Binding-site contacts:
Ligand atom O5 contacts residue ASN691 of chain 1.C at 2.4 Å (h-bond).
Ligand atom C4 contacts residue ASN691 of chain 1.C at 4.2 Å.
Ligand atom C5 contacts residue ASN691 of chain 1.C at 3.7 Å.
Ligand atom N2 contacts residue ASN691 of chain 1.C at 2.9 Å (h-bond).
Ligand atom C8 contacts residue ASN691 of chain 1.C at 3.7 Å.
Ligand atom C1 contacts residue ASP778 of chain 1.A at 4.2 Å.
Ligand atom C1 contacts residue ASN691 of chain 1.C at 1.4 Å.
Ligand atom C5 contacts residue ASP778 of chain 1.A at 4.4 Å.
Ligand atom O5 contacts residue ASP778 of chain 1.A at 3.5 Å (salt-bridge).
Ligand atom C8 contacts residue GLY1113 of chain 1.C at 4.1 Å.
Ligand atom O7 contacts residue ASN691 of chain 1.C at 3.3 Å (h-bond).
Ligand atom C8 contacts residue ASN692 of chain 1.C at 4.1 Å.
Ligand atom C6 contacts residue ASP778 of chain 1.A at 4.3 Å.
Ligand atom C7 contacts residue ASN691 of chain 1.C at 3.2 Å.
Ligand atom C3 contacts residue ASN691 of chain 1.C at 3.8 Å.
Ligand atom C2 contacts residue ASN691 of chain 1.C at 2.5 Å.
Ligand atom O7 contacts residue GLY1113 of chain 1.C at 4.3 Å.

Sequence of chain 1.C:
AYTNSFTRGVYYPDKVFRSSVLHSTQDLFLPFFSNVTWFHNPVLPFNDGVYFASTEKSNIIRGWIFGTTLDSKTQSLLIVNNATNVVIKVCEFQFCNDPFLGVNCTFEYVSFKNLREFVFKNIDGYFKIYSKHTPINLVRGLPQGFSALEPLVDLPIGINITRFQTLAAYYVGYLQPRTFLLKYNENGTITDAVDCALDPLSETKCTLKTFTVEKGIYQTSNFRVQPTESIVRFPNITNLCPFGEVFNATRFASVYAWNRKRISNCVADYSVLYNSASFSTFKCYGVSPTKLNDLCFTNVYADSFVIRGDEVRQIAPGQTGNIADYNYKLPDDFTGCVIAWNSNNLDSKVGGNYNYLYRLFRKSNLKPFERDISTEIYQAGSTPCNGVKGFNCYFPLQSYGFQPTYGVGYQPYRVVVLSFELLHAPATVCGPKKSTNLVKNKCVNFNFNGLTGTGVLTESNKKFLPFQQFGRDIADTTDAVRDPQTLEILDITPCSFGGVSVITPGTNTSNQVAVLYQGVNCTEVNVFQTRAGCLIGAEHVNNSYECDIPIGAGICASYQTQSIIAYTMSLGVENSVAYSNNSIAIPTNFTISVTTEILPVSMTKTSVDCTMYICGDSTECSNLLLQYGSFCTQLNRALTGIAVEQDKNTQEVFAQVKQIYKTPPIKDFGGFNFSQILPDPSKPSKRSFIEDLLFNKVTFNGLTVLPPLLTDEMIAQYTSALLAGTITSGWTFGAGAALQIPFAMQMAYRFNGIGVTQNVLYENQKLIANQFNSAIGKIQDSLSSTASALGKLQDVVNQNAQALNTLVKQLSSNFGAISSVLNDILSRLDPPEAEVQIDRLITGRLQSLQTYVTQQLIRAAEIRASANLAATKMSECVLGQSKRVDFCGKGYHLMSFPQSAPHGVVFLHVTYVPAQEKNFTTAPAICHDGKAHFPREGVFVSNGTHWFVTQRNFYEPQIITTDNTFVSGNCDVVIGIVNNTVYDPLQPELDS

The small molecule below binds the protein below.
Small molecule (SMILES): CC(=O)N[C@@H]1[C@@H](O)[C@H](O)[C@@H](CO)O[C@H]1O

Sequence of chain 1.A:
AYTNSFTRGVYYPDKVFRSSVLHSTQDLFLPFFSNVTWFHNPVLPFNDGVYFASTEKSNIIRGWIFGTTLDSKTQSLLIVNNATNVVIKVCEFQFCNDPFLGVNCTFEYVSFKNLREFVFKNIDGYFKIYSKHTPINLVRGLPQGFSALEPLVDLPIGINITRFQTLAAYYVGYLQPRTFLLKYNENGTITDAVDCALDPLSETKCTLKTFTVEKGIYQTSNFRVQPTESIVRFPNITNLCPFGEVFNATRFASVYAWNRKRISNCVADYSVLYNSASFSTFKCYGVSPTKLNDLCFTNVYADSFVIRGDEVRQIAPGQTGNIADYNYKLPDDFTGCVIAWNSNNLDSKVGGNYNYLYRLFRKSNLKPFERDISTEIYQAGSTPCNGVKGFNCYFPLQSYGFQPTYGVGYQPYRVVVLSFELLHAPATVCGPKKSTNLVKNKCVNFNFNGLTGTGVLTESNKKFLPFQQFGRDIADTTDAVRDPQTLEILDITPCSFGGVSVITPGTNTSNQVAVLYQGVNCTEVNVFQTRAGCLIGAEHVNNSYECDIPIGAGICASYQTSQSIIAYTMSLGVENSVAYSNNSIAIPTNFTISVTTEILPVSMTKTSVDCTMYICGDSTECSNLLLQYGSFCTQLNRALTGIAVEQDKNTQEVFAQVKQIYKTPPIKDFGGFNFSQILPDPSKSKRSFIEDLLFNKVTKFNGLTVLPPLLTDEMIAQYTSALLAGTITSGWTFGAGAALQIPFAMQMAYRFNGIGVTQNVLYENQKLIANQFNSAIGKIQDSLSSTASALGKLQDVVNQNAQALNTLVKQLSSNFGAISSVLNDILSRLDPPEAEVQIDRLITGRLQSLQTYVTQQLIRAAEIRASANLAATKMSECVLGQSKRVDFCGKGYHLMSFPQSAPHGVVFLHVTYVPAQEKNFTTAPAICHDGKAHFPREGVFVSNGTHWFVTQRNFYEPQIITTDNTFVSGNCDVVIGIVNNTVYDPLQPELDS